Sequence of chain 1.C:
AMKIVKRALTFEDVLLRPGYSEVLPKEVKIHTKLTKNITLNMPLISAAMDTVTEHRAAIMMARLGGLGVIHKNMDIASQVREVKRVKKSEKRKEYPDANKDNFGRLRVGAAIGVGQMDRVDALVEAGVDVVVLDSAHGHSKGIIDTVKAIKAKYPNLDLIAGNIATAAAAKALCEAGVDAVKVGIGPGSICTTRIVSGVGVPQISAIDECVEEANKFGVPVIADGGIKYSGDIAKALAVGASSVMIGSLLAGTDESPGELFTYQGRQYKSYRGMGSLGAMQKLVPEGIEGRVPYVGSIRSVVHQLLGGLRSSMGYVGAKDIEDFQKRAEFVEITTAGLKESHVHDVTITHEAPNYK

Sequence of chain 1.E:
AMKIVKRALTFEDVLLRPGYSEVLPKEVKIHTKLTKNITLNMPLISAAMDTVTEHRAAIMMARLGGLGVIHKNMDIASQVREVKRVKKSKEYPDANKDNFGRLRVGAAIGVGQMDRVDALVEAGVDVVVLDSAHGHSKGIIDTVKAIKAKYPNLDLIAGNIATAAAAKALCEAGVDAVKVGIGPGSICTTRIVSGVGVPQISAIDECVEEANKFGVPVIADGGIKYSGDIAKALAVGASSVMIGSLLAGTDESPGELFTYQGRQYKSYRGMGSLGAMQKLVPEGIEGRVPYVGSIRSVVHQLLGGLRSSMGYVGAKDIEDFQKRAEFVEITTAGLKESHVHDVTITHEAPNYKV

Binding-site contacts:
Ligand atom C19 contacts residue PRO48 of chain 1.C at 3.9 Å (hydrophobic).
Ligand atom C2 contacts residue GLY306 of chain 1.E at 3.5 Å.
Ligand atom N4 contacts residue GLU332 of chain 1.E at 2.9 Å (salt-bridge).
Ligand atom C21 contacts residue TYR361 of chain 1.C at 3.9 Å (hydrophobic).
Ligand atom C7 contacts residue ALA167 of chain 1.E at 3.5 Å (hydrophobic).
Ligand atom C1 contacts residue GLY306 of chain 1.E at 3.9 Å.
Ligand atom C20 contacts residue PRO48 of chain 1.C at 3.7 Å (hydrophobic).
Ligand atom C6 contacts residue ALA167 of chain 1.E at 3.9 Å (hydrophobic).
Ligand atom C13 contacts residue GLU332 of chain 1.E at 3.7 Å.
Ligand atom N2 contacts residue THR224 of chain 1.E at 3.3 Å (h-bond).
Ligand atom C3 contacts residue MET305 of chain 1.E at 3.5 Å (hydrophobic).
Ligand atom N2 contacts residue ALA167 of chain 1.E at 3.5 Å.
Ligand atom N1 contacts residue IMP1 of chain 1.V at 3.6 Å.
Ligand atom C13 contacts residue GLY306 of chain 1.E at 3.8 Å.
Ligand atom CL contacts residue VAL46 of chain 1.C at 3.8 Å.
Ligand atom C13 contacts residue MET311 of chain 1.E at 3.9 Å (hydrophobic).
Ligand atom C22 contacts residue SER357 of chain 1.C at 3.4 Å.
Ligand atom C4 contacts residue GLY306 of chain 1.E at 3.9 Å.
Ligand atom C5 contacts residue ALA167 of chain 1.E at 3.9 Å (hydrophobic).
Ligand atom N2 contacts residue TYR361 of chain 1.C at 3.6 Å.
Ligand atom C17 contacts residue ALA167 of chain 1.E at 3.9 Å (hydrophobic).
Ligand atom C12 contacts residue MET311 of chain 1.E at 3.8 Å (hydrophobic).
Ligand atom N1 contacts residue ALA167 of chain 1.E at 3.9 Å.
Ligand atom O1 contacts residue IMP1 of chain 1.V at 3.2 Å (h-bond).
Ligand atom C7 contacts residue IMP1 of chain 1.V at 3.6 Å.
Ligand atom N2 contacts residue GLU332 of chain 1.E at 3.3 Å (salt-bridge).
Ligand atom CL contacts residue GLY360 of chain 1.C at 3.2 Å.
Ligand atom C10 contacts residue GLU332 of chain 1.E at 3.5 Å.
Ligand atom N3 contacts residue GLU332 of chain 1.E at 3.2 Å (salt-bridge).
Ligand atom N2 contacts residue IMP1 of chain 1.V at 3.4 Å.
Ligand atom C3 contacts residue GLY306 of chain 1.E at 3.5 Å.
Ligand atom C22 contacts residue TYR361 of chain 1.C at 3.5 Å (hydrophobic).
Ligand atom C17 contacts residue GLU332 of chain 1.E at 3.8 Å.
Ligand atom C22 contacts residue PRO48 of chain 1.C at 3.8 Å (hydrophobic).
Ligand atom C13 contacts residue VAL330 of chain 1.E at 3.7 Å (hydrophobic).
Ligand atom C21 contacts residue PRO48 of chain 1.C at 3.6 Å (hydrophobic).
Ligand atom CL contacts residue HIS168 of chain 1.E at 3.5 Å.
Ligand atom N4 contacts residue ALA167 of chain 1.E at 3.9 Å.
Ligand atom C22 contacts residue GLU332 of chain 1.E at 3.8 Å.
Ligand atom C21 contacts residue SER357 of chain 1.C at 3.7 Å.

This protein binds this small molecule.
Small molecule (SMILES): [H]/N=C(\NO)c1cccc(C(C)(C)NC(=O)Nc2ccc(Cl)cc2)c1